The protein below binds the small molecule below.
Small molecule (SMILES): Cc1cccc(O)c1

Sequence of chain 1.I:
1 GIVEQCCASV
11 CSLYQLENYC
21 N

Sequence of chain 1.J:
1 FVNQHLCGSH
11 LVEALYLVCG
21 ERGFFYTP

Binding-site contacts:
Ligand atom C5 contacts residue CYS7 of chain 1.J at 4.1 Å (hydrophobic).
Ligand atom C6 contacts residue CYS7 of chain 1.J at 4.0 Å (hydrophobic).
Ligand atom C3 contacts residue LEU16 of chain 1.I at 4.3 Å (hydrophobic).
Ligand atom C1 contacts residue VAL10 of chain 1.I at 4.4 Å (hydrophobic).
Ligand atom C1 contacts residue CYS6 of chain 1.I at 3.2 Å (hydrophobic).
Ligand atom C3 contacts residue LEU11 of chain 1.J at 4.3 Å (hydrophobic).
Ligand atom C1 contacts residue CYS11 of chain 1.I at 3.9 Å (hydrophobic).
Ligand atom O1 contacts residue CYS6 of chain 1.I at 2.6 Å (h-bond).
Ligand atom O1 contacts residue VAL10 of chain 1.I at 3.3 Å.
Ligand atom C2 contacts residue CYS11 of chain 1.I at 4.0 Å (hydrophobic).
Ligand atom C6 contacts residue LEU11 of chain 1.J at 3.8 Å (hydrophobic).
Ligand atom O1 contacts residue CYS11 of chain 1.I at 2.8 Å (h-bond).
Ligand atom C5 contacts residue LEU11 of chain 1.J at 3.7 Å (hydrophobic).
Ligand atom C6 contacts residue CYS6 of chain 1.I at 3.0 Å (hydrophobic).
Ligand atom C1 contacts residue LEU11 of chain 1.J at 4.1 Å (hydrophobic).
Ligand atom C2 contacts residue LEU11 of chain 1.J at 4.4 Å (hydrophobic).
Ligand atom C5 contacts residue CYS6 of chain 1.I at 4.2 Å (hydrophobic).
Ligand atom O1 contacts residue SER9 of chain 1.I at 3.3 Å (h-bond).
Ligand atom C4 contacts residue HIS10 of chain 1.J at 4.1 Å.
Ligand atom C7 contacts residue ALA14 of chain 1.J at 3.7 Å (hydrophobic).
Ligand atom C7 contacts residue LEU16 of chain 1.I at 3.7 Å (hydrophobic).
Ligand atom C4 contacts residue LEU11 of chain 1.J at 4.0 Å (hydrophobic).
Ligand atom C5 contacts residue HIS10 of chain 1.J at 4.2 Å.
Ligand atom C2 contacts residue LEU16 of chain 1.I at 4.4 Å (hydrophobic).